Binding-site contacts:
Ligand atom C6 contacts residue ASN201 of chain 1.A at 3.2 Å.
Ligand atom O3 contacts residue ASN201 of chain 1.A at 4.4 Å.
Ligand atom C7 contacts residue ASN201 of chain 1.A at 4.0 Å.
Ligand atom C1 contacts residue ASN201 of chain 1.A at 1.4 Å.
Ligand atom C2 contacts residue ASN201 of chain 1.A at 2.5 Å.
Ligand atom O5 contacts residue ASN201 of chain 1.A at 2.5 Å (h-bond).
Ligand atom O6 contacts residue ASN201 of chain 1.A at 3.7 Å.
Ligand atom N2 contacts residue ASN201 of chain 1.A at 3.5 Å (h-bond).
Ligand atom C4 contacts residue ASN201 of chain 1.A at 3.3 Å.
Ligand atom O7 contacts residue ASN201 of chain 1.A at 3.7 Å.
Ligand atom C3 contacts residue ASN201 of chain 1.A at 3.4 Å.
Ligand atom C5 contacts residue ASN201 of chain 1.A at 3.1 Å.

This small molecule binds to this protein.
Small molecule (SMILES): CC(=O)N[C@@H]1[C@@H](O)[C@H](O)[C@@H](CO)O[C@H]1O

Sequence of chain 1.A:
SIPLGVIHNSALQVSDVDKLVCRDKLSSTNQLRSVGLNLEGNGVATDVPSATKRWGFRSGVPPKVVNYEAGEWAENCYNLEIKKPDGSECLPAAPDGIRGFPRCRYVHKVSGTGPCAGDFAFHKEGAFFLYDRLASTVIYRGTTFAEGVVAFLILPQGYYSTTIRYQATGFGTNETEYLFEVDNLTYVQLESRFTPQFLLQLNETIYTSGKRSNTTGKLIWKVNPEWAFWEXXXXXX